Binding-site contacts:
Ligand atom P1 contacts residue HIS12 of chain 1.A at 3.5 Å.
Ligand atom O3 contacts residue HIS12 of chain 1.A at 3.1 Å (h-bond).
Ligand atom N1 contacts residue GLU111 of chain 1.A at 3.7 Å.
Ligand atom N6 contacts residue ASN71 of chain 1.A at 2.8 Å (h-bond).
Ligand atom C8 contacts residue ASN67 of chain 1.A at 3.6 Å.
Ligand atom C5 contacts residue GLN69 of chain 1.A at 3.9 Å.
Ligand atom N6 contacts residue ALA109 of chain 1.A at 3.6 Å.
Ligand atom O01 contacts residue LYS41 of chain 1.A at 3.7 Å.
Ligand atom O4' contacts residue HIS119 of chain 1.A at 3.0 Å (h-bond).
Ligand atom N1 contacts residue ASN71 of chain 1.A at 3.2 Å (h-bond).
Ligand atom C2 contacts residue GLU111 of chain 1.A at 3.4 Å.
Ligand atom C5 contacts residue ASN67 of chain 1.A at 3.6 Å.
Ligand atom O02 contacts residue LYS7 of chain 1.A at 3.4 Å (salt-bridge).
Ligand atom O contacts residue HIS119 of chain 1.A at 3.1 Å (h-bond).
Ligand atom N6 contacts residue GLN69 of chain 1.A at 3.5 Å (h-bond).
Ligand atom P1 contacts residue HIS119 of chain 1.A at 3.7 Å.
Ligand atom C2 contacts residue VAL118 of chain 1.A at 3.7 Å (hydrophobic).
Ligand atom O3 contacts residue PHE120 of chain 1.A at 3.0 Å (h-bond).
Ligand atom C6 contacts residue GLN69 of chain 1.A at 3.6 Å.
Ligand atom O1 contacts residue LYS41 of chain 1.A at 2.8 Å (salt-bridge).
Ligand atom O04 contacts residue HIS119 of chain 1.A at 3.0 Å (h-bond).
Ligand atom N3 contacts residue HIS119 of chain 1.A at 3.8 Å.
Ligand atom O2 contacts residue GLN11 of chain 1.A at 3.4 Å (h-bond).
Ligand atom O5 contacts residue HIS119 of chain 1.A at 3.5 Å.
Ligand atom C1' contacts residue HIS119 of chain 1.A at 3.5 Å.
Ligand atom N9 contacts residue HIS119 of chain 1.A at 3.6 Å (h-bond).
Ligand atom O6 contacts residue LYS41 of chain 1.A at 3.2 Å (salt-bridge).
Ligand atom C8 contacts residue HIS119 of chain 1.A at 3.7 Å.
Ligand atom N7 contacts residue HIS119 of chain 1.A at 3.9 Å.
Ligand atom C6 contacts residue ALA109 of chain 1.A at 3.5 Å (hydrophobic).
Ligand atom N6 contacts residue ASN67 of chain 1.A at 3.9 Å.
Ligand atom N1 contacts residue ALA109 of chain 1.A at 3.4 Å.
Ligand atom O1 contacts residue HIS12 of chain 1.A at 2.8 Å (h-bond).
Ligand atom N6 contacts residue CYS65 of chain 1.A at 3.4 Å (h-bond).
Ligand atom O3 contacts residue HIS119 of chain 1.A at 3.3 Å (h-bond).
Ligand atom N7 contacts residue ASN67 of chain 1.A at 3.0 Å (h-bond).
Ligand atom C4 contacts residue HIS119 of chain 1.A at 3.8 Å.
Ligand atom C6 contacts residue ASN71 of chain 1.A at 3.8 Å.
Ligand atom P1 contacts residue GLN11 of chain 1.A at 3.6 Å.
Ligand atom O1 contacts residue GLN11 of chain 1.A at 3.1 Å (h-bond).

Sequence of chain 1.A:
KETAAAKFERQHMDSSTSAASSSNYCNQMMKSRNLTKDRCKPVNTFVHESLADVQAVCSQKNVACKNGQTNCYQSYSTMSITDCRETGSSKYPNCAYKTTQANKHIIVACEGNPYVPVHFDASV

A small-molecule ligand and the protein it binds are described below.
Small molecule (SMILES): Nc1ncnc2c1ncn2[C@@H]1O[C@H](COP(=O)(O)OP2(=O)OP(=O)(O)OP(=O)(O)OP(=O)(O)O2)[C@@H](O)[C@H]1O